Sequence of chain 1.B:
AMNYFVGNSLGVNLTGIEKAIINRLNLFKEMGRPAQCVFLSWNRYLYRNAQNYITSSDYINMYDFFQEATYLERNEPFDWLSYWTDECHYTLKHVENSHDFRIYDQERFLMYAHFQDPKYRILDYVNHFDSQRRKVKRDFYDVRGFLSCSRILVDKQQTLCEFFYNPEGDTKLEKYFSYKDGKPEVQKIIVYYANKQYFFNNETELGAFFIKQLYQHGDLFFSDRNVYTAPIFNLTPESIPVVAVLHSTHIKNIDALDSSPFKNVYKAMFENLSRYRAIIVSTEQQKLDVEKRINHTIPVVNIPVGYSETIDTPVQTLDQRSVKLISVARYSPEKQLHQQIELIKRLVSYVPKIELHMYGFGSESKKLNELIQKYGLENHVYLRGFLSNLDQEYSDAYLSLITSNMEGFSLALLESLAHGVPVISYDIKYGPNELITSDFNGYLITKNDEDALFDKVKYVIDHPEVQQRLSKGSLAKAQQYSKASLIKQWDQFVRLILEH

A small-molecule ligand and the protein it binds are described below.
Small molecule (SMILES): N[C@@H](CO)C(=O)N[C@@H](CC(=O)O)C(=O)N[C@@H](CO)C(=O)N[C@@H](CC(=O)O)C(=O)N[C@@H](CO)C(=O)N[C@H](C=O)CC(=O)O

Binding-site contacts:
Ligand atom CB contacts residue TYR112 of chain 1.B at 3.5 Å (hydrophobic).
Ligand atom CA contacts residue TYR125 of chain 1.B at 3.9 Å (hydrophobic).
Ligand atom CB contacts residue NAG1 of chain 1.K at 3.9 Å.
Ligand atom CG contacts residue LYS135 of chain 1.B at 3.2 Å.
Ligand atom O contacts residue TYR112 of chain 1.B at 3.8 Å.
Ligand atom O contacts residue NAG1 of chain 1.K at 3.4 Å (h-bond).
Ligand atom OD2 contacts residue PHE109 of chain 1.B at 3.7 Å.
Ligand atom C contacts residue ASN127 of chain 1.B at 3.9 Å.
Ligand atom O contacts residue PHE129 of chain 1.B at 3.5 Å.
Ligand atom CA contacts residue PHE129 of chain 1.B at 3.9 Å (hydrophobic).
Ligand atom O contacts residue GLN157 of chain 1.B at 3.0 Å (h-bond).
Ligand atom OD2 contacts residue NAG1 of chain 1.K at 3.0 Å (h-bond).
Ligand atom OD1 contacts residue ASN127 of chain 1.B at 2.7 Å (h-bond).
Ligand atom OG contacts residue NAG1 of chain 1.K at 1.5 Å.
Ligand atom O contacts residue LYS135 of chain 1.B at 2.8 Å (salt-bridge).
Ligand atom CB contacts residue NAG1 of chain 1.K at 2.5 Å.
Ligand atom OD2 contacts residue ARG133 of chain 1.B at 2.7 Å (salt-bridge).
Ligand atom CB contacts residue ARG138 of chain 1.B at 3.3 Å.
Ligand atom OD1 contacts residue ARG133 of chain 1.B at 3.0 Å (salt-bridge).
Ligand atom OD2 contacts residue GLN157 of chain 1.B at 3.5 Å (h-bond).
Ligand atom OD1 contacts residue ARG138 of chain 1.B at 3.4 Å (salt-bridge).
Ligand atom CG contacts residue ARG138 of chain 1.B at 3.3 Å.
Ligand atom CG contacts residue NAG1 of chain 1.K at 3.7 Å.
Ligand atom OD1 contacts residue LYS135 of chain 1.B at 2.7 Å (salt-bridge).
Ligand atom O contacts residue LYS135 of chain 1.B at 3.4 Å.
Ligand atom CB contacts residue GLN157 of chain 1.B at 3.6 Å.
Ligand atom CG contacts residue PHE109 of chain 1.B at 3.8 Å (hydrophobic).
Ligand atom OD2 contacts residue LYS135 of chain 1.B at 3.1 Å (salt-bridge).
Ligand atom OD2 contacts residue ARG102 of chain 1.B at 3.1 Å (salt-bridge).
Ligand atom CG contacts residue ARG133 of chain 1.B at 3.5 Å.
Ligand atom C contacts residue TYR125 of chain 1.B at 3.9 Å (hydrophobic).
Ligand atom N contacts residue TYR125 of chain 1.B at 3.0 Å (h-bond).
Ligand atom O contacts residue ARG102 of chain 1.B at 3.2 Å (salt-bridge).
Ligand atom O contacts residue ASN127 of chain 1.B at 2.8 Å (h-bond).
Ligand atom O contacts residue NAG1 of chain 1.K at 3.8 Å.
Ligand atom CA contacts residue NAG1 of chain 1.K at 3.6 Å.
Ligand atom CB contacts residue TYR112 of chain 1.B at 3.8 Å (hydrophobic).
Ligand atom C contacts residue NAG1 of chain 1.K at 3.7 Å.
Ligand atom OD1 contacts residue PHE129 of chain 1.B at 3.8 Å.
Ligand atom OD2 contacts residue ARG138 of chain 1.B at 3.7 Å.